Sequence of chain 1.B:
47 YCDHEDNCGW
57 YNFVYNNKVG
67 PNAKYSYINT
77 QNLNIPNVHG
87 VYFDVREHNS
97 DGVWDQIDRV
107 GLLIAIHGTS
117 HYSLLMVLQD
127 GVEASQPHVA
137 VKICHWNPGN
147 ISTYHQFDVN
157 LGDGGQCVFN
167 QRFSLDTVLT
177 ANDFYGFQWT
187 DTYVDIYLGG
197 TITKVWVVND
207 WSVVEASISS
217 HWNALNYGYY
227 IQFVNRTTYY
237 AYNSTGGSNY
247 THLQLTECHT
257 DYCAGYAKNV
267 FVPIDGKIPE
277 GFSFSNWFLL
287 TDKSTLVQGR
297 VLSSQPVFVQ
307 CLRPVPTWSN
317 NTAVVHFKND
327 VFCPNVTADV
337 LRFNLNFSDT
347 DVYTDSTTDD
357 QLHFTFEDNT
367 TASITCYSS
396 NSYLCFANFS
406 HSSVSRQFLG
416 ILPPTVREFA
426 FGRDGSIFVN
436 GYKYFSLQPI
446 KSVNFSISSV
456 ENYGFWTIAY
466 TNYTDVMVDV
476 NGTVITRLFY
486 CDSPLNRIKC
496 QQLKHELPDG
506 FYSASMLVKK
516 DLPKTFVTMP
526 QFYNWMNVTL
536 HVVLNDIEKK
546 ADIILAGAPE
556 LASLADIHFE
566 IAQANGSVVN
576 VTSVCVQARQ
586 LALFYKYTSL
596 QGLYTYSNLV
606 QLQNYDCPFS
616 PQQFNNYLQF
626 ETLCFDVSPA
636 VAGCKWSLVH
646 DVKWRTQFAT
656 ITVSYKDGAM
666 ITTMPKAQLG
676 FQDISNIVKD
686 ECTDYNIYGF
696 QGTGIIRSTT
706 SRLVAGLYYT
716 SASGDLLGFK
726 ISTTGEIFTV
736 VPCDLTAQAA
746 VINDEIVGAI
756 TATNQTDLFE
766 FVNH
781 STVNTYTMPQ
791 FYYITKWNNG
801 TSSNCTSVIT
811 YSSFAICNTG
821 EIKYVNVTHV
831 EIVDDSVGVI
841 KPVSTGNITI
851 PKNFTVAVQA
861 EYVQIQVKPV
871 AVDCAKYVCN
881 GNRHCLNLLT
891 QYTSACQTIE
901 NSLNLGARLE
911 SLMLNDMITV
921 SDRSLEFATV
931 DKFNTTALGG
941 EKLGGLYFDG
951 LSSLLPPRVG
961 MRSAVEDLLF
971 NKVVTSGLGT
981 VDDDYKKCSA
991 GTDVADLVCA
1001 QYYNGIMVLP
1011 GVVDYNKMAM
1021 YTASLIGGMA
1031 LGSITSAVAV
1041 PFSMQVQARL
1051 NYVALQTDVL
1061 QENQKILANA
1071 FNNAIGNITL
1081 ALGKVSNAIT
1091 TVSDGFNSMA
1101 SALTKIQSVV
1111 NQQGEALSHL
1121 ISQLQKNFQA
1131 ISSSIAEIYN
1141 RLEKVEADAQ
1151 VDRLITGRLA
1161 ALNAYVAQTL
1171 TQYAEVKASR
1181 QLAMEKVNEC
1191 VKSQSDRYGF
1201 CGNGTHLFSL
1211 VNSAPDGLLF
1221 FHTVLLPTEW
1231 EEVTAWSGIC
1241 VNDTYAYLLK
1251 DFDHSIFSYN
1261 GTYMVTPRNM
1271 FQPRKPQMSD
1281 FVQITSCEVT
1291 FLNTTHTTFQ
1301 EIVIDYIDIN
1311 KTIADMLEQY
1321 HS

Sequence of chain 1.C:
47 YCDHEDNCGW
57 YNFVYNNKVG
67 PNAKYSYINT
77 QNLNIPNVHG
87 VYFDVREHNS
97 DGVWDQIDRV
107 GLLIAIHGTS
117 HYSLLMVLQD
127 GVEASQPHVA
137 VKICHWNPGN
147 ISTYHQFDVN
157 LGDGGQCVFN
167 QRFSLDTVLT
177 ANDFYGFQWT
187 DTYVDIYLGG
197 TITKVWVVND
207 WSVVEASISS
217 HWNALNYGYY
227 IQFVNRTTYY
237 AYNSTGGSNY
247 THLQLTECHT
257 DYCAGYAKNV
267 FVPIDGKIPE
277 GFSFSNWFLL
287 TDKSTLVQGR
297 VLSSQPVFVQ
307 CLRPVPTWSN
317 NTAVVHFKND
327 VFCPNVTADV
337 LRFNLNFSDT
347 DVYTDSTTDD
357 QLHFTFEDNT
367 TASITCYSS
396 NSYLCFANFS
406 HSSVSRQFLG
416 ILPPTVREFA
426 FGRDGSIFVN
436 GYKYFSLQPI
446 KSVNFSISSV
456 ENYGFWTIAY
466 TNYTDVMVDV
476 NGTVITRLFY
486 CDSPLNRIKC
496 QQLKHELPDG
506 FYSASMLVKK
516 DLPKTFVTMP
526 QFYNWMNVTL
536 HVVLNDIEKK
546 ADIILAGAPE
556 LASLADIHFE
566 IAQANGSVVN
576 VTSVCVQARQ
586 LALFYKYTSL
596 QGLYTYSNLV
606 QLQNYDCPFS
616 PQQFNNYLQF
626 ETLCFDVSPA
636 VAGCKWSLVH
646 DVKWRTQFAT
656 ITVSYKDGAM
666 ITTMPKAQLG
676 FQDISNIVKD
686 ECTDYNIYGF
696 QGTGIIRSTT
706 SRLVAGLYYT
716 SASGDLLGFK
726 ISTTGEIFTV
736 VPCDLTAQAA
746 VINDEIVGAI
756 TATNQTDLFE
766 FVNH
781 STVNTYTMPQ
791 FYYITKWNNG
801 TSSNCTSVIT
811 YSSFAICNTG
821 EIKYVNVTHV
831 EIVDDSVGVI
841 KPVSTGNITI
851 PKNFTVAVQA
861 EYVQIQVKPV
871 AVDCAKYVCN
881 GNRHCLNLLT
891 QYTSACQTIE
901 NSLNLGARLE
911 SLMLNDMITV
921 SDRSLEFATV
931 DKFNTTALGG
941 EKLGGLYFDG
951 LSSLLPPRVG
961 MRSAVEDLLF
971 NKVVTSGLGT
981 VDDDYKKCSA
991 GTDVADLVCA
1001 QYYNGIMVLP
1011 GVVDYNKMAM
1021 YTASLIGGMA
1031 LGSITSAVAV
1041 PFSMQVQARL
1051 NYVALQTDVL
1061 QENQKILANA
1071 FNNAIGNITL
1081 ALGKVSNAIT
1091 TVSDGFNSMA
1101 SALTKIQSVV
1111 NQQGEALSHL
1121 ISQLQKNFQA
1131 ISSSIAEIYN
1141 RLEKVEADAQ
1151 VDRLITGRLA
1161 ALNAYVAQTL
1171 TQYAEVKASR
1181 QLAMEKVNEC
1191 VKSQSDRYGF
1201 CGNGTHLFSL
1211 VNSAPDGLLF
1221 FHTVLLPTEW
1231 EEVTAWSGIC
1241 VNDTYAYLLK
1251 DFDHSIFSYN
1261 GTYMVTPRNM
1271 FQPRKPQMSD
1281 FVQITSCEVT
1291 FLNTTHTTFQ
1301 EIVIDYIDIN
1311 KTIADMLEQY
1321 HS

A small-molecule ligand and the protein it binds are described below.
Small molecule (SMILES): CC(=O)N[C@@H]1[C@@H](O)[C@H](O)[C@@H](CO)O[C@H]1O

Binding-site contacts:
Ligand atom C2 contacts residue ASN1310 of chain 1.C at 2.5 Å.
Ligand atom C1 contacts residue ASN1310 of chain 1.C at 1.4 Å.
Ligand atom C5 contacts residue ASN1310 of chain 1.C at 3.7 Å.
Ligand atom O7 contacts residue ASP1308 of chain 1.C at 3.8 Å.
Ligand atom O5 contacts residue ASN1310 of chain 1.C at 2.4 Å (h-bond).
Ligand atom C8 contacts residue ASN1310 of chain 1.C at 4.2 Å.
Ligand atom C7 contacts residue ASP1308 of chain 1.C at 4.1 Å.
Ligand atom N2 contacts residue ASN1310 of chain 1.C at 2.9 Å (h-bond).
Ligand atom C7 contacts residue ASN1310 of chain 1.C at 3.7 Å.
Ligand atom C3 contacts residue ASN1310 of chain 1.C at 3.8 Å.
Ligand atom N2 contacts residue ASP1308 of chain 1.C at 4.5 Å.
Ligand atom C6 contacts residue GLN1319 of chain 1.B at 4.4 Å.
Ligand atom C4 contacts residue ASN1310 of chain 1.C at 4.3 Å.